Binding-site contacts:
Ligand atom O2 contacts residue GLY226 of chain 1.B at 3.2 Å.
Ligand atom N2 contacts residue GLY226 of chain 1.B at 3.9 Å.
Ligand atom C2 contacts residue TYR228 of chain 1.B at 4.1 Å (hydrophobic).
Ligand atom C9 contacts residue LEU274 of chain 1.B at 4.2 Å (hydrophobic).
Ligand atom N2 contacts residue TYR228 of chain 1.B at 4.2 Å.
Ligand atom C9 contacts residue ILE273 of chain 1.B at 3.3 Å (hydrophobic).
Ligand atom C9 contacts residue SER231 of chain 1.B at 4.2 Å.
Ligand atom O2 contacts residue ILE273 of chain 1.B at 3.8 Å.
Ligand atom C7 contacts residue GLY226 of chain 1.B at 3.5 Å.
Ligand atom O contacts residue TYR228 of chain 1.B at 3.2 Å.
Ligand atom C6 contacts residue GLY226 of chain 1.B at 3.4 Å.
Ligand atom O2 contacts residue LEU274 of chain 1.B at 3.8 Å.
Ligand atom C5 contacts residue TYR228 of chain 1.B at 4.3 Å (hydrophobic).
Ligand atom C6 contacts residue ILE273 of chain 1.B at 4.3 Å (hydrophobic).
Ligand atom N1 contacts residue TYR228 of chain 1.B at 3.5 Å.
Ligand atom C3 contacts residue TYR228 of chain 1.B at 3.4 Å (hydrophobic).
Ligand atom N contacts residue TYR228 of chain 1.B at 3.5 Å.
Ligand atom O1 contacts residue TYR228 of chain 1.B at 4.4 Å.
Ligand atom N2 contacts residue ILE273 of chain 1.B at 4.1 Å.
Ligand atom C1 contacts residue TYR228 of chain 1.B at 4.0 Å (hydrophobic).
Ligand atom C9 contacts residue TYR228 of chain 1.B at 3.8 Å (hydrophobic).
Ligand atom C4 contacts residue TYR228 of chain 1.B at 4.1 Å (hydrophobic).
Ligand atom N1 contacts residue GLY226 of chain 1.B at 4.4 Å.

Sequence of chain 1.B:
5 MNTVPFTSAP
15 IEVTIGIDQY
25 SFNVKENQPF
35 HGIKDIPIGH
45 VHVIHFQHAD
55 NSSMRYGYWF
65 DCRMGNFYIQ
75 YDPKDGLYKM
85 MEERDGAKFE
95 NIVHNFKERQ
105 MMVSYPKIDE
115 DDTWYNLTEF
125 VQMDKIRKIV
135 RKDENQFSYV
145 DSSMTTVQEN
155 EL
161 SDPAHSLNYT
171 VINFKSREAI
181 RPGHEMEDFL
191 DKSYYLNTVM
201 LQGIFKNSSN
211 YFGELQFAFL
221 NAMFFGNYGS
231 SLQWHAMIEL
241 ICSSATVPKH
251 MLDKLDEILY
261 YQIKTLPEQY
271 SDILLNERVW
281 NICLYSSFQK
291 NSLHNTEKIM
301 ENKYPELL

A protein and the small-molecule ligand that binds it are described below.
Small molecule (SMILES): COC[C@H](C)NC(=O)C1=NN(C)C(=O)CC1